Binding-site contacts:
Ligand atom O1 contacts residue PHE257 of chain 1.A at 4.2 Å.
Ligand atom C8 contacts residue DMS1 of chain 1.D at 3.6 Å.
Ligand atom C5 contacts residue TYR14 of chain 1.A at 3.6 Å (hydrophobic).
Ligand atom C9 contacts residue TYR14 of chain 1.A at 3.5 Å (hydrophobic).
Ligand atom C2 contacts residue PHE257 of chain 1.A at 3.9 Å (hydrophobic).
Ligand atom F1 contacts residue SER43 of chain 1.A at 3.3 Å.
Ligand atom O1 contacts residue TYR252 of chain 1.A at 4.2 Å.
Ligand atom C7 contacts residue TYR14 of chain 1.A at 3.8 Å (hydrophobic).
Ligand atom C3 contacts residue DMS1 of chain 1.L at 4.0 Å.
Ligand atom F1 contacts residue ASN62 of chain 1.A at 3.9 Å.
Ligand atom N1 contacts residue TYR14 of chain 1.A at 4.2 Å.
Ligand atom F1 contacts residue DMS1 of chain 1.D at 3.5 Å.
Ligand atom C10 contacts residue DMS1 of chain 1.D at 3.4 Å.
Ligand atom C2 contacts residue TYR252 of chain 1.A at 4.1 Å (hydrophobic).
Ligand atom C6 contacts residue SER282 of chain 1.A at 3.9 Å.
Ligand atom C6 contacts residue TYR14 of chain 1.A at 3.9 Å (hydrophobic).
Ligand atom C8 contacts residue TYR14 of chain 1.A at 3.4 Å (hydrophobic).
Ligand atom N1 contacts residue PHE257 of chain 1.A at 4.3 Å.
Ligand atom C10 contacts residue TYR14 of chain 1.A at 3.3 Å (hydrophobic).
Ligand atom C1 contacts residue PHE257 of chain 1.A at 3.9 Å (hydrophobic).
Ligand atom C4 contacts residue TYR252 of chain 1.A at 4.0 Å (hydrophobic).
Ligand atom C2 contacts residue DMS1 of chain 1.L at 3.5 Å.
Ligand atom C1 contacts residue SER282 of chain 1.A at 3.7 Å.
Ligand atom C9 contacts residue DMS1 of chain 1.D at 3.1 Å.
Ligand atom O1 contacts residue SER282 of chain 1.A at 3.0 Å (h-bond).
Ligand atom O1 contacts residue ALA236 of chain 1.A at 3.5 Å.
Ligand atom C6 contacts residue PHE257 of chain 1.A at 4.3 Å (hydrophobic).
Ligand atom C9 contacts residue ASN62 of chain 1.A at 4.1 Å.
Ligand atom C4 contacts residue DMS1 of chain 1.L at 4.3 Å.
Ligand atom C5 contacts residue DMS1 of chain 1.D at 4.2 Å.
Ligand atom C7 contacts residue SER282 of chain 1.A at 3.7 Å.
Ligand atom O1 contacts residue DMS1 of chain 1.L at 4.2 Å.
Ligand atom C4 contacts residue PHE257 of chain 1.A at 4.4 Å (hydrophobic).
Ligand atom C7 contacts residue DMS1 of chain 1.D at 4.3 Å.
Ligand atom F1 contacts residue TYR14 of chain 1.A at 3.5 Å.
Ligand atom C1 contacts residue DMS1 of chain 1.L at 4.0 Å.
Ligand atom C3 contacts residue PHE257 of chain 1.A at 4.0 Å (hydrophobic).

This small molecule binds to this protein.
Small molecule (SMILES): Cc1cc(O)c2cc(F)ccc2n1

Sequence of chain 1.A:
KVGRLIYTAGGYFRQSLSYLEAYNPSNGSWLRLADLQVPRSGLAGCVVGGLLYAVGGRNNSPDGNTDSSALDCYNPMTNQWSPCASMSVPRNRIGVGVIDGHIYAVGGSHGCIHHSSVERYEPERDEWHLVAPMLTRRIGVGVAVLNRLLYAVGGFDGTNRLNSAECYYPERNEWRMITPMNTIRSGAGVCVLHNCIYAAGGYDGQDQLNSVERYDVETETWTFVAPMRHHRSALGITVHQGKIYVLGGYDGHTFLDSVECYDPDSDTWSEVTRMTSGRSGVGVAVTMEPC